Binding-site contacts:
Ligand atom C8 contacts residue ASN114 of chain 1.I at 4.5 Å.
Ligand atom C2 contacts residue ASN114 of chain 1.I at 2.5 Å.
Ligand atom O7 contacts residue ASN114 of chain 1.I at 3.1 Å (h-bond).
Ligand atom C3 contacts residue ASN114 of chain 1.I at 3.9 Å.
Ligand atom C7 contacts residue ASN114 of chain 1.I at 3.3 Å.
Ligand atom O5 contacts residue ASN114 of chain 1.I at 2.4 Å (h-bond).
Ligand atom C4 contacts residue ASN114 of chain 1.I at 4.3 Å.
Ligand atom O5 contacts residue GLU117 of chain 1.I at 4.1 Å.
Ligand atom C1 contacts residue ASN114 of chain 1.I at 1.5 Å.
Ligand atom O6 contacts residue ARG338 of chain 1.I at 3.6 Å (salt-bridge).
Ligand atom O6 contacts residue SER116 of chain 1.I at 3.8 Å.
Ligand atom C5 contacts residue ASN114 of chain 1.I at 3.8 Å.
Ligand atom O6 contacts residue GLU117 of chain 1.I at 4.0 Å.
Ligand atom N2 contacts residue ASN114 of chain 1.I at 3.0 Å (h-bond).
Ligand atom C6 contacts residue ARG338 of chain 1.I at 3.7 Å.
Ligand atom O5 contacts residue SER116 of chain 1.I at 4.3 Å.

Sequence of chain 1.I:
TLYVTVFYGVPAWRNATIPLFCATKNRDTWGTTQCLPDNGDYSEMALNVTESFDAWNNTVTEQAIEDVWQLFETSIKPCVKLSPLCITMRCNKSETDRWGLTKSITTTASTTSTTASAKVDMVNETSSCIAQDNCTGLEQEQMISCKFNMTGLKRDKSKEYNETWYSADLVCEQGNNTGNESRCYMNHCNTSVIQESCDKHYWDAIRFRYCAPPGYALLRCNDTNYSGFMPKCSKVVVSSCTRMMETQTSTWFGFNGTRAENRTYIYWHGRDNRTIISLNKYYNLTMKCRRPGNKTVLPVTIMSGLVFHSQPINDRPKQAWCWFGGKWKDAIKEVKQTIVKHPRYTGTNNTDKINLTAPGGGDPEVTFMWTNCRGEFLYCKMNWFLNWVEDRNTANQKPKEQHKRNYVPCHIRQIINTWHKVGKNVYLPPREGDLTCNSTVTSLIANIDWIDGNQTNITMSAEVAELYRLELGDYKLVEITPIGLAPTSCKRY

The small molecule below binds the protein below.
Small molecule (SMILES): CC(=O)N[C@H]1[C@H](O[C@H]2[C@H](O)[C@@H](NC(C)=O)CO[C@@H]2CO)O[C@H](CO)[C@@H](O)[C@@H]1O